Sequence of chain 1.A:
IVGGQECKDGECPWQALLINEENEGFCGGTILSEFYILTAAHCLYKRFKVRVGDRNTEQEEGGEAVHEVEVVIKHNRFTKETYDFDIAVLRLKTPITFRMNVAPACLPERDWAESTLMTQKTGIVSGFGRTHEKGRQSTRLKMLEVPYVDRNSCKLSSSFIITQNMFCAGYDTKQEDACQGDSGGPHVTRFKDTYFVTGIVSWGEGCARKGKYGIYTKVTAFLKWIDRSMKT

Binding-site contacts:
Ligand atom C23 contacts residue GLU83 of chain 1.A at 3.1 Å.
Ligand atom C14 contacts residue GLY216 of chain 1.A at 3.8 Å.
Ligand atom C17 contacts residue CYS209 of chain 1.A at 3.8 Å (hydrophobic).
Ligand atom C14 contacts residue ASP179 of chain 1.A at 3.7 Å.
Ligand atom CL contacts residue ILE217 of chain 1.A at 3.6 Å.
Ligand atom C15 contacts residue ALA180 of chain 1.A at 3.6 Å (hydrophobic).
Ligand atom C10 contacts residue SER185 of chain 1.A at 3.5 Å.
Ligand atom C05 contacts residue GLY206 of chain 1.A at 3.2 Å.
Ligand atom C12 contacts residue TRP205 of chain 1.A at 3.5 Å (hydrophobic).
Ligand atom N1 contacts residue GLU83 of chain 1.A at 2.7 Å (salt-bridge).
Ligand atom C11 contacts residue GLY206 of chain 1.A at 3.8 Å.
Ligand atom O02 contacts residue CYS209 of chain 1.A at 3.6 Å.
Ligand atom C22 contacts residue PHE162 of chain 1.A at 3.9 Å (hydrophobic).
Ligand atom N01 contacts residue GLY206 of chain 1.A at 3.0 Å (h-bond).
Ligand atom O01 contacts residue GLN182 of chain 1.A at 3.7 Å.
Ligand atom C20 contacts residue TRP205 of chain 1.A at 3.6 Å (hydrophobic).
Ligand atom C12 contacts residue VAL203 of chain 1.A at 3.7 Å (hydrophobic).
Ligand atom C13 contacts residue TRP205 of chain 1.A at 3.3 Å (hydrophobic).
Ligand atom C16 contacts residue GLY206 of chain 1.A at 3.7 Å.
Ligand atom C14 contacts residue TRP205 of chain 1.A at 3.7 Å (hydrophobic).
Ligand atom C10 contacts residue TRP205 of chain 1.A at 3.7 Å (hydrophobic).
Ligand atom C14 contacts residue ALA180 of chain 1.A at 3.8 Å (hydrophobic).
Ligand atom CL contacts residue TYR218 of chain 1.A at 3.5 Å.
Ligand atom O04 contacts residue GLY206 of chain 1.A at 3.4 Å (h-bond).
Ligand atom O04 contacts residue TRP205 of chain 1.A at 3.4 Å.
Ligand atom C24 contacts residue GLU83 of chain 1.A at 3.5 Å.
Ligand atom C18 contacts residue GLY206 of chain 1.A at 2.9 Å.
Ligand atom C11 contacts residue TRP205 of chain 1.A at 3.6 Å (hydrophobic).
Ligand atom C15 contacts residue GLY208 of chain 1.A at 3.5 Å.
Ligand atom C22 contacts residue GLU83 of chain 1.A at 3.6 Å.
Ligand atom CL contacts residue TRP205 of chain 1.A at 3.8 Å.
Ligand atom C15 contacts residue GLY206 of chain 1.A at 3.8 Å.
Ligand atom C23 contacts residue PHE162 of chain 1.A at 3.9 Å (hydrophobic).
Ligand atom CL contacts residue GLY216 of chain 1.A at 3.5 Å.
Ligand atom C01 contacts residue GLY206 of chain 1.A at 3.7 Å.
Ligand atom C02 contacts residue GLY206 of chain 1.A at 3.6 Å.
Ligand atom O03 contacts residue GLN182 of chain 1.A at 3.0 Å.
Ligand atom C17 contacts residue GLY208 of chain 1.A at 3.4 Å.
Ligand atom C01 contacts residue TRP205 of chain 1.A at 3.6 Å (hydrophobic).
Ligand atom C03 contacts residue GLY206 of chain 1.A at 3.4 Å.

The small molecule below binds the protein below.
Small molecule (SMILES): C[C@@H](C(=O)N1CCCN(C)CC1)N1CC[C@H](N(CC(N)=O)S(=O)(=O)c2ccc3cc(Cl)ccc3c2)C1=O